Sequence of chain 2.B:
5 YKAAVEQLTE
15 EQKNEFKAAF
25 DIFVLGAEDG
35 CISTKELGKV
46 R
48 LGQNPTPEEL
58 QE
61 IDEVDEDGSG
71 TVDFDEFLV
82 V

Sequence of chain 3.C:
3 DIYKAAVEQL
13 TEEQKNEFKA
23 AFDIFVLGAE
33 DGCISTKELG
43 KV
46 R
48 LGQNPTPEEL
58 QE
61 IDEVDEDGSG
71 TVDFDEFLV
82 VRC

Binding-site contacts:
Ligand atom C18 contacts residue LEU41 of chain 2.A at 4.0 Å (hydrophobic).
Ligand atom C22 contacts residue MSE81 of chain 2.B at 4.2 Å.
Ligand atom O3 contacts residue ILE4 of chain 3.C at 3.2 Å.
Ligand atom C7 contacts residue MSE60 of chain 2.A at 4.5 Å.
Ligand atom O4 contacts residue PHE24 of chain 2.A at 4.4 Å.
Ligand atom C6 contacts residue GLN50 of chain 2.A at 4.3 Å.
Ligand atom C2 contacts residue GLN50 of chain 2.A at 4.1 Å.
Ligand atom C1 contacts residue MSE45 of chain 2.A at 4.2 Å.
Ligand atom O1 contacts residue ASP3 of chain 3.C at 3.8 Å.
Ligand atom C2 contacts residue MSE45 of chain 2.A at 3.9 Å.
Ligand atom C15 contacts residue MSE80 of chain 2.A at 3.9 Å.
Ligand atom C6 contacts residue ASP3 of chain 3.C at 3.8 Å.
Ligand atom C23 contacts residue ILE4 of chain 3.C at 3.8 Å (hydrophobic).
Ligand atom O2 contacts residue GLN50 of chain 2.A at 3.4 Å (h-bond).
Ligand atom C21 contacts residue MSE81 of chain 2.B at 3.9 Å.
Ligand atom C8 contacts residue MSE60 of chain 2.A at 4.0 Å.
Ligand atom C19 contacts residue MSE81 of chain 2.B at 4.0 Å.
Ligand atom C8 contacts residue LEU57 of chain 2.A at 4.5 Å (hydrophobic).
Ligand atom C5 contacts residue LEU48 of chain 2.A at 4.2 Å (hydrophobic).
Ligand atom C1 contacts residue GLN50 of chain 2.A at 3.3 Å.
Ligand atom C4 contacts residue MSE45 of chain 2.A at 4.5 Å.
Ligand atom C24 contacts residue PHE27 of chain 2.A at 3.6 Å (hydrophobic).
Ligand atom C24 contacts residue MSE81 of chain 2.B at 3.8 Å.
Ligand atom C18 contacts residue VAL44 of chain 2.A at 4.0 Å (hydrophobic).
Ligand atom C18 contacts residue MSE45 of chain 2.A at 3.8 Å.
Ligand atom C20 contacts residue LEU41 of chain 2.A at 4.5 Å (hydrophobic).
Ligand atom C3 contacts residue MSE45 of chain 2.A at 4.3 Å.
Ligand atom C20 contacts residue PHE27 of chain 2.A at 3.4 Å (hydrophobic).
Ligand atom C24 contacts residue PHE77 of chain 2.A at 3.4 Å (hydrophobic).
Ligand atom C22 contacts residue PHE27 of chain 2.A at 4.4 Å (hydrophobic).
Ligand atom O4 contacts residue ILE4 of chain 3.C at 3.6 Å.
Ligand atom C20 contacts residue PHE77 of chain 2.A at 3.9 Å (hydrophobic).

This small molecule binds to this protein.
Small molecule (SMILES): C[C@H](CCC(=O)O)[C@H]1CC[C@H]2[C@@H]3CC[C@@H]4C[C@H](O)CC[C@]4(C)[C@H]3C[C@H](O)[C@]12C

Sequence of chain 2.A:
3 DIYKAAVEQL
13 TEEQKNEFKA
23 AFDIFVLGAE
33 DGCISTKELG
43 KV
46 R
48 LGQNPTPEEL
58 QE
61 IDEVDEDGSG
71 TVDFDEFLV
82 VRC